Binding-site contacts:
Ligand atom C10 contacts residue ALA533 of chain 1.A at 3.6 Å (hydrophobic).
Ligand atom O1 contacts residue TRP529 of chain 1.A at 3.5 Å.
Ligand atom C4 contacts residue GLU44 of chain 1.A at 3.4 Å.
Ligand atom C15 contacts residue GLU44 of chain 1.A at 3.5 Å.
Ligand atom F3 contacts residue HIS516 of chain 1.A at 3.0 Å.
Ligand atom C14 contacts residue ALA533 of chain 1.A at 3.5 Å (hydrophobic).
Ligand atom C19 contacts residue HIS21 of chain 1.A at 3.5 Å.
Ligand atom C20 contacts residue GLN536 of chain 1.A at 3.6 Å.
Ligand atom F1 contacts residue ARG537 of chain 1.A at 3.7 Å.
Ligand atom C12 contacts residue ALA533 of chain 1.A at 3.6 Å (hydrophobic).
Ligand atom C15 contacts residue ALA533 of chain 1.A at 3.6 Å (hydrophobic).
Ligand atom C13 contacts residue ALA533 of chain 1.A at 3.5 Å (hydrophobic).
Ligand atom O4 contacts residue HIS21 of chain 1.A at 3.8 Å.
Ligand atom C20 contacts residue TYR36 of chain 1.A at 3.3 Å (hydrophobic).
Ligand atom O1 contacts residue LYS526 of chain 1.A at 3.7 Å.
Ligand atom C7 contacts residue PRO41 of chain 1.A at 3.8 Å (hydrophobic).
Ligand atom C8 contacts residue PRO41 of chain 1.A at 3.5 Å (hydrophobic).
Ligand atom C8 contacts residue MET225 of chain 1.A at 3.8 Å (hydrophobic).
Ligand atom N2 contacts residue GLU44 of chain 1.A at 3.8 Å.
Ligand atom C10 contacts residue GLU44 of chain 1.A at 3.8 Å.
Ligand atom F1 contacts residue GLU44 of chain 1.A at 3.5 Å.
Ligand atom O4 contacts residue VAL22 of chain 1.A at 3.5 Å.
Ligand atom C22 contacts residue TRP529 of chain 1.A at 3.8 Å (hydrophobic).
Ligand atom C23 contacts residue HIS516 of chain 1.A at 3.7 Å.
Ligand atom C21 contacts residue TYR36 of chain 1.A at 3.7 Å (hydrophobic).
Ligand atom F2 contacts residue HIS516 of chain 1.A at 3.3 Å.
Ligand atom C9 contacts residue GLY193 of chain 1.A at 3.2 Å.
Ligand atom O1 contacts residue ARG227 of chain 1.A at 3.6 Å.
Ligand atom C1 contacts residue GLU44 of chain 1.A at 3.7 Å.
Ligand atom C11 contacts residue VAL40 of chain 1.A at 3.6 Å (hydrophobic).
Ligand atom C11 contacts residue ALA533 of chain 1.A at 3.6 Å (hydrophobic).
Ligand atom F3 contacts residue GLU44 of chain 1.A at 3.0 Å.
Ligand atom C7 contacts residue ARG227 of chain 1.A at 3.6 Å.
Ligand atom C23 contacts residue GLU44 of chain 1.A at 3.8 Å.
Ligand atom C8 contacts residue ARG227 of chain 1.A at 3.6 Å.
Ligand atom O4 contacts residue ILE23 of chain 1.A at 2.9 Å (h-bond).
Ligand atom C12 contacts residue VAL40 of chain 1.A at 3.6 Å (hydrophobic).
Ligand atom O3 contacts residue ARG537 of chain 1.A at 3.2 Å (salt-bridge).
Ligand atom F2 contacts residue ARG537 of chain 1.A at 3.3 Å.
Ligand atom F1 contacts residue VAL40 of chain 1.A at 3.6 Å.

The small molecule below binds the protein below.
Small molecule (SMILES): C[C@H]1COCCN1C[C@H]1CN(S(=O)(=O)c2cccs2)CCN1c1ccc([C@@](C)(O)C(F)(F)F)cc1

Sequence of chain 1.A:
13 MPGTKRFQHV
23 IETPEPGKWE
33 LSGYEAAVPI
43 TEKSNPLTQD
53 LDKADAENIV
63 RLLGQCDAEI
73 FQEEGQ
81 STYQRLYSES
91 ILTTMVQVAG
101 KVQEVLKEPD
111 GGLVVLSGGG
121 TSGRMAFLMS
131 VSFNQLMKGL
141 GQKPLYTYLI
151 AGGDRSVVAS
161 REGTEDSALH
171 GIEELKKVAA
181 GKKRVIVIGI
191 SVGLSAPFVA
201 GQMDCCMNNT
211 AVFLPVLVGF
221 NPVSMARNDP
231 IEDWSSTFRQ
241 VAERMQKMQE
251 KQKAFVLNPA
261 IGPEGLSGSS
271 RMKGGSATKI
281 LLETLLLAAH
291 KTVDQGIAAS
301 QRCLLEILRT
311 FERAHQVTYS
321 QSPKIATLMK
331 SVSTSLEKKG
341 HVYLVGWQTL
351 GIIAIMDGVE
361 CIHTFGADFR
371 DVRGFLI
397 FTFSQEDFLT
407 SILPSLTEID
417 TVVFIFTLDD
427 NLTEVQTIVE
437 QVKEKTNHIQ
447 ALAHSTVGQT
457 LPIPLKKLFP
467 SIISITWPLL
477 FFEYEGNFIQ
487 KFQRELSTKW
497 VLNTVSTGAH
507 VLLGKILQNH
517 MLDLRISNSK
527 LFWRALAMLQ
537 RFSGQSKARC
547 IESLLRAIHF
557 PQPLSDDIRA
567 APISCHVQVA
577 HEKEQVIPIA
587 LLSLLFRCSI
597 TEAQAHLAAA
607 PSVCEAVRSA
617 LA